The small molecule below binds the protein below.
Small molecule (SMILES): CC(=O)N[C@@H]1[C@@H](O)[C@H](O)[C@@H](CO)O[C@H]1O

Sequence of chain 1.C:
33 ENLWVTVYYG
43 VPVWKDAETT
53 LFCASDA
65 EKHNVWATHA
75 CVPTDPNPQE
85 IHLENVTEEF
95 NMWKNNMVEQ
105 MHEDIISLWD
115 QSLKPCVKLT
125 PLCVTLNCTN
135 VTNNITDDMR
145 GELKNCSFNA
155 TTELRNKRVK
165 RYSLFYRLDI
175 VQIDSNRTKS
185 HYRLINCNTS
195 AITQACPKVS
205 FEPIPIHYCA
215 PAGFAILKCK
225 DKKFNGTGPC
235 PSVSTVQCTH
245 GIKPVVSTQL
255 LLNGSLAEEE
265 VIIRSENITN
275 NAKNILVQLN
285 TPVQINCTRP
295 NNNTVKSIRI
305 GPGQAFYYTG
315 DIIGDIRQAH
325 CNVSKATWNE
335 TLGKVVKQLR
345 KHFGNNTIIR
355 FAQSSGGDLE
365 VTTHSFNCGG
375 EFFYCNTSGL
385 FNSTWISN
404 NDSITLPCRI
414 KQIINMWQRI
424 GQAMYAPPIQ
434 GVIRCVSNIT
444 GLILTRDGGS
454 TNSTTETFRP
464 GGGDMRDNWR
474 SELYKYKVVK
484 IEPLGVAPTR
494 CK

Binding-site contacts:
Ligand atom C2 contacts residue SER179 of chain 1.C at 3.9 Å.
Ligand atom C1 contacts residue SER179 of chain 1.C at 4.1 Å.
Ligand atom C2 contacts residue ASN180 of chain 1.C at 2.5 Å.
Ligand atom C3 contacts residue ASN180 of chain 1.C at 3.8 Å.
Ligand atom C5 contacts residue ASN180 of chain 1.C at 3.7 Å.
Ligand atom C1 contacts residue ASN180 of chain 1.C at 1.4 Å.
Ligand atom C8 contacts residue SER179 of chain 1.C at 3.8 Å.
Ligand atom O5 contacts residue ASN180 of chain 1.C at 2.4 Å (h-bond).
Ligand atom O5 contacts residue SER179 of chain 1.C at 4.3 Å.
Ligand atom C7 contacts residue ASN180 of chain 1.C at 3.2 Å.
Ligand atom N2 contacts residue ASN180 of chain 1.C at 2.9 Å (h-bond).
Ligand atom O7 contacts residue SER179 of chain 1.C at 3.1 Å (h-bond).
Ligand atom N2 contacts residue SER179 of chain 1.C at 4.4 Å.
Ligand atom C7 contacts residue SER179 of chain 1.C at 3.9 Å.
Ligand atom C8 contacts residue ASN180 of chain 1.C at 3.8 Å.
Ligand atom O7 contacts residue ASN180 of chain 1.C at 3.8 Å.
Ligand atom C4 contacts residue ASN180 of chain 1.C at 4.2 Å.